Binding-site contacts:
Ligand atom O7 contacts residue ASN125 of chain 1.A at 4.1 Å.
Ligand atom C8 contacts residue TRP102 of chain 1.C at 4.1 Å (hydrophobic).
Ligand atom C1 contacts residue ASN125 of chain 1.A at 1.4 Å.
Ligand atom O7 contacts residue TRP102 of chain 1.C at 4.4 Å.
Ligand atom C5 contacts residue GLN1 of chain 1.C at 4.3 Å.
Ligand atom O6 contacts residue GLN1 of chain 1.C at 4.4 Å.
Ligand atom C3 contacts residue ASN125 of chain 1.A at 3.8 Å.
Ligand atom C4 contacts residue ASN125 of chain 1.A at 4.3 Å.
Ligand atom O7 contacts residue PHE103 of chain 1.C at 4.0 Å.
Ligand atom C8 contacts residue ASN125 of chain 1.A at 3.3 Å.
Ligand atom O5 contacts residue ASN125 of chain 1.A at 2.4 Å (h-bond).
Ligand atom O4 contacts residue GLN1 of chain 1.C at 4.3 Å.
Ligand atom C5 contacts residue ASN125 of chain 1.A at 3.6 Å.
Ligand atom C2 contacts residue ASN125 of chain 1.A at 2.5 Å.
Ligand atom C4 contacts residue GLN1 of chain 1.C at 4.1 Å.
Ligand atom C7 contacts residue ASN125 of chain 1.A at 3.3 Å.
Ligand atom C1 contacts residue GLN1 of chain 1.C at 4.0 Å.
Ligand atom C6 contacts residue GLN1 of chain 1.C at 3.4 Å.
Ligand atom O6 contacts residue GLN128 of chain 1.A at 4.5 Å.
Ligand atom N2 contacts residue ASN125 of chain 1.A at 2.9 Å (h-bond).

This small molecule binds to this protein.
Small molecule (SMILES): CC(=O)N[C@H]1[C@H](O[C@H]2[C@H](O)[C@@H](NC(C)=O)CO[C@@H]2CO)O[C@H](CO)[C@@H](O[C@@H]2O[C@H](CO)[C@@H](O)[C@H](O)[C@@H]2O)[C@@H]1O

Sequence of chain 1.C:
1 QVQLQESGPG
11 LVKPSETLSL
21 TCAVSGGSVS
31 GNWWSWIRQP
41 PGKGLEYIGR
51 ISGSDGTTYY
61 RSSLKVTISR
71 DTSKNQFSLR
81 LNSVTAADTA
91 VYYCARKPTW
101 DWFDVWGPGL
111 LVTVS

Sequence of chain 1.A:
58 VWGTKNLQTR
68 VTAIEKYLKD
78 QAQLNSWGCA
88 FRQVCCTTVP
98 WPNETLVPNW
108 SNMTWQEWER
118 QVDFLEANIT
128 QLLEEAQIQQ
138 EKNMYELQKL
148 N